Binding-site contacts:
Ligand atom CG2 contacts residue ALA88 of chain 1.A at 3.5 Å (hydrophobic).
Ligand atom O contacts residue LEU328 of chain 1.A at 3.4 Å.
Ligand atom O1P contacts residue ARG255 of chain 1.A at 2.7 Å (salt-bridge).
Ligand atom O contacts residue LEU89 of chain 1.A at 3.8 Å.
Ligand atom OG contacts residue LYS90 of chain 1.A at 3.2 Å.
Ligand atom CB contacts residue LYS90 of chain 1.A at 3.6 Å.
Ligand atom CZ contacts residue THR114 of chain 1.A at 3.6 Å.
Ligand atom CG contacts residue ARG360 of chain 1.A at 3.9 Å.
Ligand atom O2P contacts residue ARG255 of chain 1.A at 3.9 Å.
Ligand atom OH contacts residue ARG360 of chain 1.A at 3.4 Å.
Ligand atom O contacts residue LEU89 of chain 1.A at 3.4 Å.
Ligand atom CD contacts residue LEU89 of chain 1.A at 3.4 Å (hydrophobic).
Ligand atom OH contacts residue LEU91 of chain 1.A at 3.2 Å.
Ligand atom CE1 contacts residue THR114 of chain 1.A at 3.5 Å.
Ligand atom CG2 contacts residue ARG255 of chain 1.A at 3.7 Å.
Ligand atom CA contacts residue ALA88 of chain 1.A at 3.6 Å (hydrophobic).
Ligand atom CE1 contacts residue VAL358 of chain 1.A at 3.9 Å (hydrophobic).
Ligand atom CE2 contacts residue LYS90 of chain 1.A at 3.9 Å.
Ligand atom O3P contacts residue LYS90 of chain 1.A at 3.5 Å (salt-bridge).
Ligand atom O contacts residue ALA88 of chain 1.A at 3.7 Å.
Ligand atom O contacts residue LYS90 of chain 1.A at 3.4 Å (salt-bridge).
Ligand atom O contacts residue LEU350 of chain 1.A at 3.5 Å (h-bond).
Ligand atom OH contacts residue SER92 of chain 1.A at 3.1 Å (h-bond).
Ligand atom CG contacts residue LEU89 of chain 1.A at 3.9 Å (hydrophobic).
Ligand atom CZ contacts residue LEU91 of chain 1.A at 3.6 Å (hydrophobic).
Ligand atom CE2 contacts residue LEU91 of chain 1.A at 3.8 Å (hydrophobic).
Ligand atom P contacts residue ARG255 of chain 1.A at 3.9 Å.
Ligand atom O contacts residue LEU351 of chain 1.A at 3.5 Å.
Ligand atom O1P contacts residue LYS90 of chain 1.A at 3.2 Å (salt-bridge).
Ligand atom CZ contacts residue VAL358 of chain 1.A at 3.9 Å (hydrophobic).
Ligand atom CE2 contacts residue LEU351 of chain 1.A at 3.4 Å (hydrophobic).
Ligand atom OH contacts residue THR114 of chain 1.A at 2.8 Å (h-bond).
Ligand atom CG contacts residue LEU351 of chain 1.A at 3.8 Å (hydrophobic).
Ligand atom OH contacts residue VAL358 of chain 1.A at 3.6 Å.
Ligand atom CB contacts residue ARG360 of chain 1.A at 3.6 Å.
Ligand atom CG contacts residue LEU328 of chain 1.A at 3.8 Å (hydrophobic).
Ligand atom CD2 contacts residue LEU351 of chain 1.A at 3.2 Å (hydrophobic).
Ligand atom CG contacts residue MET349 of chain 1.A at 3.5 Å (hydrophobic).
Ligand atom CB contacts residue MET349 of chain 1.A at 3.6 Å (hydrophobic).
Ligand atom P contacts residue LYS90 of chain 1.A at 3.6 Å.

This small molecule binds to this protein.
Small molecule (SMILES): C[C@@H](O)[C@H](NC(=O)[C@@H]1CCCN1C(=O)[C@H](CO)NC(=O)[C@@H](N)Cc1ccc(O)cc1)C(=O)N[C@@H](COP(=O)(O)O)C(=O)N1CCC[C@H]1C(=O)N[C@@H](CO)C(=O)N[C@@H](Cc1ccc(O)cc1)C(=O)N[C@@H](CO)C(=O)N1CCC[C@H]1C(=O)N[C@H](C=O)[C@@H](C)O

Sequence of chain 1.A:
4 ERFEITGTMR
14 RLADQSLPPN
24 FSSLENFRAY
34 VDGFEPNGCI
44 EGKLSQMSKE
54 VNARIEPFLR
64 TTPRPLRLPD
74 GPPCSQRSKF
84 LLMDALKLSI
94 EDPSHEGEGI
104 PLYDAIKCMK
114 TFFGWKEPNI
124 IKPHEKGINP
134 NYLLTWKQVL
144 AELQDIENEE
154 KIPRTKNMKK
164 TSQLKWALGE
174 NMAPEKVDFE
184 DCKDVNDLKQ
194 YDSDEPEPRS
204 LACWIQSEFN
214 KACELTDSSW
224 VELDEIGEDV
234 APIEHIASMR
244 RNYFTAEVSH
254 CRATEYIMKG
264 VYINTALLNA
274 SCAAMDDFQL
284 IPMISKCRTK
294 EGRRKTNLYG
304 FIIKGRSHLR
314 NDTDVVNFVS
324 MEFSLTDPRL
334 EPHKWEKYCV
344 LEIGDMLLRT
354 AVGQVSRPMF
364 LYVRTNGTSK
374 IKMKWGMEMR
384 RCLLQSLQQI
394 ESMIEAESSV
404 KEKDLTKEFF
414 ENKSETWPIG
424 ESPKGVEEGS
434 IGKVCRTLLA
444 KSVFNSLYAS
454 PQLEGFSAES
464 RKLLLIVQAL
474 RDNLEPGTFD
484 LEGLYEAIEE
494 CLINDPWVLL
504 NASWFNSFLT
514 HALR